Sequence of chain 1.B:
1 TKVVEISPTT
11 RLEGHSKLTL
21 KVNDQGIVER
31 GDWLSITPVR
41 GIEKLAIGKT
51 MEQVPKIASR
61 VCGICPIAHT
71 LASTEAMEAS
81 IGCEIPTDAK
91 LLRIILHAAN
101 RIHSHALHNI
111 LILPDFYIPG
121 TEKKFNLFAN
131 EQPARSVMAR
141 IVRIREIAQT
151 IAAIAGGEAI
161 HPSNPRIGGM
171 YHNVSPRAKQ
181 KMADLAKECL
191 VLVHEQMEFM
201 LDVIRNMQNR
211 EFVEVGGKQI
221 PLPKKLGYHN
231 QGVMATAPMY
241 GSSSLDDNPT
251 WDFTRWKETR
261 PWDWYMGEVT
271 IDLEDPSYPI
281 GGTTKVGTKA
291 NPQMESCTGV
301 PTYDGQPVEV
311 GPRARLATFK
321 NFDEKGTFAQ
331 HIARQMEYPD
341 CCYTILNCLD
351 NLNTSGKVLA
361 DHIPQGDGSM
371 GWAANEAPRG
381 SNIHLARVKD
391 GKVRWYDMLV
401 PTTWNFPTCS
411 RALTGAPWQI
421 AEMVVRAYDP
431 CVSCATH

The protein below binds the small molecule below.
Small molecule (SMILES): N#C[Fe]([Ni])(C#N)C=O

Binding-site contacts:
Ligand atom NI contacts residue CYS65 of chain 1.B at 2.5 Å.
Ligand atom N2 contacts residue CYS434 of chain 1.B at 3.3 Å.
Ligand atom N1 contacts residue ALA377 of chain 1.B at 3.4 Å.
Ligand atom C3 contacts residue ALA377 of chain 1.B at 4.0 Å (hydrophobic).
Ligand atom C3 contacts residue HIS69 of chain 1.B at 3.5 Å.
Ligand atom C1 contacts residue ARG379 of chain 1.B at 3.4 Å.
Ligand atom NI contacts residue CYS431 of chain 1.B at 2.4 Å.
Ligand atom C3 contacts residue CYS434 of chain 1.B at 3.3 Å (hydrophobic).
Ligand atom C1 contacts residue PRO378 of chain 1.B at 4.2 Å (hydrophobic).
Ligand atom NI contacts residue CYS434 of chain 1.B at 2.6 Å.
Ligand atom C2 contacts residue CYS434 of chain 1.B at 3.0 Å (hydrophobic).
Ligand atom C2 contacts residue PRO401 of chain 1.B at 3.6 Å (hydrophobic).
Ligand atom N2 contacts residue VAL400 of chain 1.B at 3.7 Å.
Ligand atom N2 contacts residue PRO401 of chain 1.B at 3.4 Å.
Ligand atom C2 contacts residue THR402 of chain 1.B at 4.0 Å.
Ligand atom C1 contacts residue CYS65 of chain 1.B at 3.2 Å (hydrophobic).
Ligand atom N2 contacts residue CYS431 of chain 1.B at 4.0 Å.
Ligand atom C2 contacts residue VAL400 of chain 1.B at 3.7 Å (hydrophobic).
Ligand atom O3 contacts residue ALA68 of chain 1.B at 3.8 Å.
Ligand atom O3 contacts residue PRO401 of chain 1.B at 3.4 Å.
Ligand atom O3 contacts residue VAL400 of chain 1.B at 3.6 Å.
Ligand atom O3 contacts residue ALA377 of chain 1.B at 3.7 Å.
Ligand atom O3 contacts residue CYS65 of chain 1.B at 4.0 Å.
Ligand atom C3 contacts residue CYS65 of chain 1.B at 3.2 Å (hydrophobic).
Ligand atom NI contacts residue CYS62 of chain 1.B at 2.4 Å.
Ligand atom C2 contacts residue ARG379 of chain 1.B at 3.9 Å.
Ligand atom FE contacts residue CYS434 of chain 1.B at 2.5 Å.
Ligand atom N1 contacts residue ARG379 of chain 1.B at 3.0 Å (salt-bridge).
Ligand atom C1 contacts residue ALA377 of chain 1.B at 3.8 Å (hydrophobic).
Ligand atom N2 contacts residue THR402 of chain 1.B at 3.0 Å (h-bond).
Ligand atom O3 contacts residue HIS69 of chain 1.B at 3.4 Å (h-bond).
Ligand atom N1 contacts residue CYS65 of chain 1.B at 3.9 Å.
Ligand atom C3 contacts residue VAL400 of chain 1.B at 3.6 Å (hydrophobic).
Ligand atom N2 contacts residue ARG379 of chain 1.B at 4.1 Å.
Ligand atom O3 contacts residue ASN382 of chain 1.B at 3.1 Å.
Ligand atom C1 contacts residue PRO401 of chain 1.B at 4.2 Å (hydrophobic).
Ligand atom N1 contacts residue PRO378 of chain 1.B at 3.3 Å.
Ligand atom C2 contacts residue CYS431 of chain 1.B at 3.9 Å (hydrophobic).
Ligand atom FE contacts residue CYS65 of chain 1.B at 2.4 Å.
Ligand atom C3 contacts residue PRO401 of chain 1.B at 3.7 Å (hydrophobic).